The small molecule below binds the protein below.
Small molecule (SMILES): O=C(O)[C@@H]1O[C@@H](O[C@H]2[C@H](O)[C@@H](NS(=O)(=O)O)[C@@H](O)O[C@@H]2COS(=O)(=O)O)[C@H](OS(=O)(=O)O)[C@@H](O)[C@@H]1O[C@H]1O[C@H](COS(=O)(=O)O)[C@@H](O)[C@H](O)[C@H]1NS(=O)(=O)O

Sequence of chain 19.C:
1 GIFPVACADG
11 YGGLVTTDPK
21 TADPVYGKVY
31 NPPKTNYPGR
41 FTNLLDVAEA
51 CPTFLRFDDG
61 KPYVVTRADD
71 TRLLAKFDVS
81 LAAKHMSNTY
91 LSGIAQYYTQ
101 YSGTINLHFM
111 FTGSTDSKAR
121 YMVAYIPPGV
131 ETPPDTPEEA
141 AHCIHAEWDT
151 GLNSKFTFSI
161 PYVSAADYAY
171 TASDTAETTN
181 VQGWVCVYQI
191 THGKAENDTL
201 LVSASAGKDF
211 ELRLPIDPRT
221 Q

Sequence of chain 20.B:
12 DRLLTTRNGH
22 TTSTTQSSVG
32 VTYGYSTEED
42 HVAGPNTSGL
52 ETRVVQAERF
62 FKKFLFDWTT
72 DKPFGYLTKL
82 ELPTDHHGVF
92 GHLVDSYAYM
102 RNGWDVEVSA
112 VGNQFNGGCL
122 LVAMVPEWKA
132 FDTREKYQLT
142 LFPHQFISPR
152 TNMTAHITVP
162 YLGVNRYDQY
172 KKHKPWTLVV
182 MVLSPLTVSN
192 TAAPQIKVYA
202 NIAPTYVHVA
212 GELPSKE

Sequence of chain 20.A:
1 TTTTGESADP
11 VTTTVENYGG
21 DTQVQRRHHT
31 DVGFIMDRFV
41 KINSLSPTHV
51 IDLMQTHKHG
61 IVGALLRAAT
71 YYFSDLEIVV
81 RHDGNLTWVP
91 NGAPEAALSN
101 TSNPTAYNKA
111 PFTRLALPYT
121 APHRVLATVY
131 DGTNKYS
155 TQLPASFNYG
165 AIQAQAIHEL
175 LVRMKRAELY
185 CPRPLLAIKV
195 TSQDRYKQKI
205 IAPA

Binding-site contacts:
Ligand atom N2 contacts residue ARG56 of chain 19.C at 3.9 Å.
Ligand atom C5 contacts residue ARG135 of chain 20.B at 4.1 Å.
Ligand atom C6 contacts residue ARG135 of chain 20.B at 3.8 Å.
Ligand atom O6B contacts residue LYS193 of chain 20.A at 4.1 Å.
Ligand atom C1 contacts residue ASP133 of chain 20.B at 4.0 Å.
Ligand atom O4S contacts residue ARG56 of chain 19.C at 2.5 Å (salt-bridge).
Ligand atom S1 contacts residue ASP58 of chain 19.C at 3.7 Å.
Ligand atom O2S contacts residue ARG56 of chain 19.C at 4.1 Å.
Ligand atom O5 contacts residue LYS193 of chain 20.A at 3.6 Å.
Ligand atom O5S contacts residue ARG56 of chain 19.C at 3.6 Å (salt-bridge).
Ligand atom C3 contacts residue LYS193 of chain 20.A at 3.6 Å.
Ligand atom C5 contacts residue THR134 of chain 20.B at 3.9 Å.
Ligand atom C4 contacts residue LYS193 of chain 20.A at 3.4 Å.
Ligand atom O3S contacts residue THR134 of chain 20.B at 3.3 Å (h-bond).
Ligand atom S1 contacts residue ASP59 of chain 19.C at 3.7 Å.
Ligand atom O5S contacts residue ASN88 of chain 19.C at 3.0 Å (h-bond).
Ligand atom O6S contacts residue ARG56 of chain 19.C at 3.7 Å.
Ligand atom S2 contacts residue ARG135 of chain 20.B at 4.0 Å.
Ligand atom C2 contacts residue LYS193 of chain 20.A at 3.6 Å.
Ligand atom O1S contacts residue ASP58 of chain 19.C at 4.1 Å.
Ligand atom O3 contacts residue ASP59 of chain 19.C at 4.0 Å.
Ligand atom O5S contacts residue ARG135 of chain 20.B at 3.6 Å.
Ligand atom O6S contacts residue ARG135 of chain 20.B at 3.7 Å.
Ligand atom O1S contacts residue ASP59 of chain 19.C at 3.0 Å.
Ligand atom C3 contacts residue ARG56 of chain 19.C at 3.9 Å.
Ligand atom O4 contacts residue THR195 of chain 20.A at 3.7 Å.
Ligand atom O3 contacts residue LYS193 of chain 20.A at 2.8 Å (salt-bridge).
Ligand atom O6 contacts residue LYS193 of chain 20.A at 3.5 Å.
Ligand atom O5 contacts residue ARG135 of chain 20.B at 3.2 Å.
Ligand atom O3 contacts residue ARG56 of chain 19.C at 3.9 Å.
Ligand atom O2S contacts residue ASP59 of chain 19.C at 3.2 Å.
Ligand atom O1 contacts residue ASP133 of chain 20.B at 4.1 Å.
Ligand atom O3S contacts residue LYS193 of chain 20.A at 3.1 Å (salt-bridge).
Ligand atom S2 contacts residue ASN88 of chain 19.C at 4.0 Å.
Ligand atom O6 contacts residue ARG135 of chain 20.B at 3.6 Å.
Ligand atom S2 contacts residue ARG56 of chain 19.C at 3.4 Å (salt-bridge).
Ligand atom C6 contacts residue THR134 of chain 20.B at 3.5 Å.
Ligand atom O6S contacts residue LYS193 of chain 20.A at 3.4 Å.
Ligand atom O2S contacts residue ASP58 of chain 19.C at 2.3 Å (salt-bridge).
Ligand atom O6S contacts residue ASN88 of chain 19.C at 3.9 Å.